Sequence of chain 1.C:
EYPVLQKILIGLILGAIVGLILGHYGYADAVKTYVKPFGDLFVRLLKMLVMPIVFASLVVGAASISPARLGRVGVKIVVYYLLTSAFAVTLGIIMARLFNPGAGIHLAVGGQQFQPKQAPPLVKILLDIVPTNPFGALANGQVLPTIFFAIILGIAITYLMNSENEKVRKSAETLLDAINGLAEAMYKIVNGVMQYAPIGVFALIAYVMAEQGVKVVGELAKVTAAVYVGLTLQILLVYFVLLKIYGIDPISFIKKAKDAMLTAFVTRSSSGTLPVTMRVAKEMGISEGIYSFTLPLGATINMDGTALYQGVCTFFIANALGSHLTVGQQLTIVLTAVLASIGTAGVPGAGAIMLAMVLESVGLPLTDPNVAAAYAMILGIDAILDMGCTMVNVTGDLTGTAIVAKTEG

Binding-site contacts:
Ligand atom CT2 contacts residue CYS397 of chain 1.C at 4.1 Å (hydrophobic).
Ligand atom CT1 contacts residue GLY359 of chain 1.C at 4.4 Å.
Ligand atom C contacts residue SER278 of chain 1.C at 3.3 Å.
Ligand atom CT2 contacts residue TYR317 of chain 1.C at 3.6 Å (hydrophobic).
Ligand atom OXT contacts residue THR314 of chain 1.C at 4.3 Å.
Ligand atom CE contacts residue ASP394 of chain 1.C at 3.7 Å.
Ligand atom N contacts residue ASP394 of chain 1.C at 3.6 Å.
Ligand atom CH contacts residue TYR317 of chain 1.C at 3.3 Å (hydrophobic).
Ligand atom CA contacts residue ARG276 of chain 1.C at 3.5 Å.
Ligand atom CA contacts residue ASP394 of chain 1.C at 3.5 Å.
Ligand atom C contacts residue THR398 of chain 1.C at 3.3 Å.
Ligand atom CD contacts residue THR398 of chain 1.C at 4.2 Å.
Ligand atom CE contacts residue CYS397 of chain 1.C at 4.4 Å (hydrophobic).
Ligand atom CH contacts residue ASP390 of chain 1.C at 3.3 Å.
Ligand atom CD contacts residue CYS397 of chain 1.C at 4.1 Å (hydrophobic).
Ligand atom CZ1 contacts residue ASP394 of chain 1.C at 3.9 Å.
Ligand atom CZ2 contacts residue ASP394 of chain 1.C at 3.8 Å.
Ligand atom C contacts residue ASN401 of chain 1.C at 3.9 Å.
Ligand atom CA contacts residue THR398 of chain 1.C at 3.5 Å.
Ligand atom N contacts residue ARG276 of chain 1.C at 2.7 Å (salt-bridge).
Ligand atom O contacts residue SER277 of chain 1.C at 3.6 Å.
Ligand atom CT2 contacts residue ASP390 of chain 1.C at 4.1 Å.
Ligand atom CZ2 contacts residue CYS397 of chain 1.C at 3.6 Å (hydrophobic).
Ligand atom CB contacts residue THR314 of chain 1.C at 4.4 Å.
Ligand atom OXT contacts residue SER278 of chain 1.C at 3.0 Å (h-bond).
Ligand atom O contacts residue THR398 of chain 1.C at 3.4 Å.
Ligand atom CZ2 contacts residue TYR317 of chain 1.C at 4.3 Å (hydrophobic).
Ligand atom C contacts residue ARG276 of chain 1.C at 3.6 Å.
Ligand atom O contacts residue SER278 of chain 1.C at 2.8 Å (h-bond).
Ligand atom N contacts residue THR398 of chain 1.C at 4.0 Å.
Ligand atom CT1 contacts residue TYR317 of chain 1.C at 4.0 Å (hydrophobic).
Ligand atom O contacts residue ARG276 of chain 1.C at 3.4 Å (salt-bridge).
Ligand atom CD contacts residue ASP394 of chain 1.C at 3.3 Å.
Ligand atom SG contacts residue THR314 of chain 1.C at 3.0 Å (h-bond).
Ligand atom CT1 contacts residue ASP390 of chain 1.C at 3.6 Å.
Ligand atom OXT contacts residue ASN401 of chain 1.C at 2.8 Å (h-bond).
Ligand atom CT2 contacts residue ASP394 of chain 1.C at 4.3 Å.
Ligand atom SG contacts residue ASN401 of chain 1.C at 4.3 Å.
Ligand atom OXT contacts residue THR398 of chain 1.C at 3.2 Å (h-bond).
Ligand atom CD contacts residue THR314 of chain 1.C at 3.9 Å.

This protein binds this small molecule.
Small molecule (SMILES): N[C@@H](CSCc1ccccc1)C(=O)O